Sequence of chain 1.B:
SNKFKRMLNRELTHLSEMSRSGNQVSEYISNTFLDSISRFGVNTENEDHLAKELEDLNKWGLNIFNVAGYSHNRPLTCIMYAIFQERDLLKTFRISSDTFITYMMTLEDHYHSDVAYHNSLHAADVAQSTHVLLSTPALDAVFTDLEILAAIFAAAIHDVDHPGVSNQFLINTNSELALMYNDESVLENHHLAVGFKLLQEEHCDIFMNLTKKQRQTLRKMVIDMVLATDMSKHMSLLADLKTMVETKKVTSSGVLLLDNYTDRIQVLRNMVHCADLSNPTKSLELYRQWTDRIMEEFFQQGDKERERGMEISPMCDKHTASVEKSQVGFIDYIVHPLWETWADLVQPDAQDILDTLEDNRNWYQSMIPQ

Binding-site contacts:
Ligand atom C6 contacts residue ASN323 of chain 1.B at 3.9 Å.
Ligand atom C35 contacts residue MET275 of chain 1.B at 3.4 Å (hydrophobic).
Ligand atom C43 contacts residue THR39 of chain 1.B at 3.8 Å.
Ligand atom O54 contacts residue SER370 of chain 1.B at 2.9 Å (h-bond).
Ligand atom C40 contacts residue HIS162 of chain 1.B at 3.5 Å.
Ligand atom C17 contacts residue PHE374 of chain 1.B at 3.7 Å (hydrophobic).
Ligand atom C3 contacts residue PHE374 of chain 1.B at 3.3 Å (hydrophobic).
Ligand atom C24 contacts residue PHE374 of chain 1.B at 3.5 Å (hydrophobic).
Ligand atom C5 contacts residue THR335 of chain 1.B at 3.5 Å.
Ligand atom O54 contacts residue VAL32 of chain 1.B at 3.8 Å.
Ligand atom C27 contacts residue GLN371 of chain 1.B at 3.6 Å.
Ligand atom C28 contacts residue GLN371 of chain 1.B at 3.5 Å.
Ligand atom C26 contacts residue SER370 of chain 1.B at 3.8 Å.
Ligand atom N50 contacts residue SER370 of chain 1.B at 3.8 Å.
Ligand atom C43 contacts residue MET275 of chain 1.B at 3.7 Å (hydrophobic).
Ligand atom O52 contacts residue PHE374 of chain 1.B at 3.7 Å.
Ligand atom C13 contacts residue PHE374 of chain 1.B at 3.7 Å (hydrophobic).
Ligand atom C3 contacts residue ILE338 of chain 1.B at 3.8 Å (hydrophobic).
Ligand atom C15 contacts residue PHE374 of chain 1.B at 3.6 Å (hydrophobic).
Ligand atom C43 contacts residue TYR35 of chain 1.B at 3.2 Å (hydrophobic).
Ligand atom C42 contacts residue THR39 of chain 1.B at 3.8 Å.
Ligand atom O54 contacts residue PHE374 of chain 1.B at 3.8 Å.
Ligand atom N4 contacts residue GLN371 of chain 1.B at 2.9 Å (h-bond).
Ligand atom N50 contacts residue PHE374 of chain 1.B at 3.6 Å.
Ligand atom N50 contacts residue TYR35 of chain 1.B at 3.6 Å.
Ligand atom C5 contacts residue GLN371 of chain 1.B at 3.3 Å.
Ligand atom N4 contacts residue ILE338 of chain 1.B at 3.5 Å.
Ligand atom C2 contacts residue PHE374 of chain 1.B at 3.5 Å (hydrophobic).
Ligand atom C19 contacts residue PHE374 of chain 1.B at 3.7 Å (hydrophobic).
Ligand atom C1 contacts residue ASN323 of chain 1.B at 3.3 Å.
Ligand atom O52 contacts residue TYR35 of chain 1.B at 3.1 Å.
Ligand atom N4 contacts residue PHE374 of chain 1.B at 3.7 Å.
Ligand atom C28 contacts residue PHE342 of chain 1.B at 3.7 Å (hydrophobic).
Ligand atom C27 contacts residue MET339 of chain 1.B at 3.7 Å (hydrophobic).
Ligand atom C25 contacts residue PHE374 of chain 1.B at 3.9 Å (hydrophobic).
Ligand atom C5 contacts residue ILE338 of chain 1.B at 3.5 Å (hydrophobic).
Ligand atom C24 contacts residue TYR35 of chain 1.B at 3.9 Å (hydrophobic).
Ligand atom C37 contacts residue MET275 of chain 1.B at 3.5 Å (hydrophobic).
Ligand atom C42 contacts residue TYR35 of chain 1.B at 3.1 Å (hydrophobic).
Ligand atom C22 contacts residue GLN371 of chain 1.B at 3.9 Å.

A small-molecule ligand and the protein it binds are described below.
Small molecule (SMILES): O=[N+]([O-])c1cccc(-c2cc(Cc3ccncc3)cc3cccnc23)c1